Sequence of chain 2.A:
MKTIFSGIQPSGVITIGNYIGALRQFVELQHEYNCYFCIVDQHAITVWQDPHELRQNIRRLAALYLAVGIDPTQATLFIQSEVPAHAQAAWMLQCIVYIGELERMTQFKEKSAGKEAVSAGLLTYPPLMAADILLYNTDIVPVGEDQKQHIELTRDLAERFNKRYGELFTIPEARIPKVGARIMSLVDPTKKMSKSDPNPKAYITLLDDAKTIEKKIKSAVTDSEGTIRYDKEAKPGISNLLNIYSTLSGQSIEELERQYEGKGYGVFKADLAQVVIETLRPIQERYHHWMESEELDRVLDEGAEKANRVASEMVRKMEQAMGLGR

Binding-site contacts:
Ligand atom C10 contacts residue TYR125 of chain 2.A at 3.5 Å (hydrophobic).
Ligand atom C8 contacts residue GLY7 of chain 2.A at 3.7 Å.
Ligand atom C5 contacts residue ASP132 of chain 2.A at 4.0 Å.
Ligand atom C3 contacts residue VAL143 of chain 2.A at 3.5 Å (hydrophobic).
Ligand atom C2 contacts residue GLY7 of chain 2.A at 3.4 Å.
Ligand atom N1 contacts residue ASP132 of chain 2.A at 2.8 Å (salt-bridge).
Ligand atom C10 contacts residue GLN147 of chain 2.A at 3.4 Å.
Ligand atom C3 contacts residue VAL141 of chain 2.A at 3.6 Å (hydrophobic).
Ligand atom N1 contacts residue HIS43 of chain 2.A at 3.7 Å.
Ligand atom C10 contacts residue ATP1 of chain 2.E at 3.8 Å.
Ligand atom C2 contacts residue VAL143 of chain 2.A at 4.0 Å (hydrophobic).
Ligand atom O1 contacts residue MET129 of chain 2.A at 3.5 Å (h-bond).
Ligand atom C6 contacts residue GLY7 of chain 2.A at 4.0 Å.
Ligand atom C5 contacts residue GLY7 of chain 2.A at 4.0 Å.
Ligand atom C6 contacts residue MET129 of chain 2.A at 3.8 Å (hydrophobic).
Ligand atom C3 contacts residue MET129 of chain 2.A at 4.0 Å (hydrophobic).
Ligand atom C1 contacts residue MET129 of chain 2.A at 4.0 Å (hydrophobic).
Ligand atom C7 contacts residue HIS43 of chain 2.A at 3.4 Å.
Ligand atom C9 contacts residue ATP1 of chain 2.E at 4.0 Å.
Ligand atom C2 contacts residue MET129 of chain 2.A at 3.9 Å (hydrophobic).
Ligand atom C5 contacts residue PHE5 of chain 2.A at 3.6 Å (hydrophobic).
Ligand atom C5 contacts residue MET129 of chain 2.A at 4.0 Å (hydrophobic).
Ligand atom C3 contacts residue SER6 of chain 2.A at 3.4 Å.
Ligand atom O1 contacts residue GLN147 of chain 2.A at 3.2 Å (h-bond).
Ligand atom C9 contacts residue GLY7 of chain 2.A at 3.4 Å.
Ligand atom C4 contacts residue VAL141 of chain 2.A at 3.5 Å (hydrophobic).
Ligand atom C7 contacts residue ASP132 of chain 2.A at 3.7 Å.
Ligand atom N1 contacts residue VAL40 of chain 2.A at 3.9 Å.
Ligand atom C4 contacts residue GLY7 of chain 2.A at 3.8 Å.
Ligand atom C3 contacts residue GLY7 of chain 2.A at 3.5 Å.
Ligand atom C4 contacts residue SER6 of chain 2.A at 3.6 Å.
Ligand atom C9 contacts residue TYR125 of chain 2.A at 3.8 Å (hydrophobic).
Ligand atom C6 contacts residue ASP132 of chain 2.A at 3.9 Å.
Ligand atom N1 contacts residue MET129 of chain 2.A at 3.7 Å.
Ligand atom C4 contacts residue PHE5 of chain 2.A at 3.8 Å (hydrophobic).
Ligand atom O1 contacts residue TYR125 of chain 2.A at 2.6 Å (h-bond).
Ligand atom C5 contacts residue ILE133 of chain 2.A at 3.8 Å (hydrophobic).
Ligand atom C7 contacts residue VAL40 of chain 2.A at 3.8 Å (hydrophobic).
Ligand atom C4 contacts residue ILE133 of chain 2.A at 3.8 Å (hydrophobic).
Ligand atom C1 contacts residue GLY7 of chain 2.A at 3.6 Å.

The small molecule below binds the protein below.
Small molecule (SMILES): OCCc1c[nH]c2ccccc12